Sequence of chain 5.A:
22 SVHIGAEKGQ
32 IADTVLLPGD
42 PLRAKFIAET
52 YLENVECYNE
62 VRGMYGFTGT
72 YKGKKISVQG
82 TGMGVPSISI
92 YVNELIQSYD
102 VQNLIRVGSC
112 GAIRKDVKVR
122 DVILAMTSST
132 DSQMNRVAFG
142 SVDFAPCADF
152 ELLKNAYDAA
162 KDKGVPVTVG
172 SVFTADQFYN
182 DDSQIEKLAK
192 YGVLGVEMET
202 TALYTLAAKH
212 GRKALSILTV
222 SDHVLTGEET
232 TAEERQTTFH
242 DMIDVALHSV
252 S

This small molecule binds to this protein.
Small molecule (SMILES): Nc1nc2c(nc(Br)n2[C@@H]2O[C@H](CO)[C@@H](O)[C@H]2O)c(=O)[nH]1

Sequence of chain 3.A:
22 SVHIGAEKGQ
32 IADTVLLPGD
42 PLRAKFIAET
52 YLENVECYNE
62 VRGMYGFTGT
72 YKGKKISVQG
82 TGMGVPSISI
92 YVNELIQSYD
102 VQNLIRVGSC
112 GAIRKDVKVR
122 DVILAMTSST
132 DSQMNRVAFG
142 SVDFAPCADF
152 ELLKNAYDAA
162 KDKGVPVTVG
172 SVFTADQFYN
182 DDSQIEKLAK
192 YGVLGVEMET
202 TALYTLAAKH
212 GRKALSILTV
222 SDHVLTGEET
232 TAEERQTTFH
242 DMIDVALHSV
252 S

Binding-site contacts:
Ligand atom N1 contacts residue VAL197 of chain 3.A at 3.8 Å.
Ligand atom O5' contacts residue HIS24 of chain 5.A at 3.0 Å (h-bond).
Ligand atom C2' contacts residue MET199 of chain 3.A at 3.6 Å (hydrophobic).
Ligand atom N2 contacts residue VAL197 of chain 3.A at 3.3 Å.
Ligand atom N3 contacts residue MET199 of chain 3.A at 3.8 Å.
Ligand atom N1 contacts residue PHE179 of chain 3.A at 3.8 Å.
Ligand atom C5' contacts residue HIS24 of chain 5.A at 3.6 Å.
Ligand atom O5' contacts residue PHE179 of chain 3.A at 3.4 Å.
Ligand atom BR contacts residue SER110 of chain 3.A at 2.9 Å.
Ligand atom C2 contacts residue VAL197 of chain 3.A at 3.8 Å (hydrophobic).
Ligand atom O6 contacts residue VAL225 of chain 3.A at 3.4 Å.
Ligand atom C3' contacts residue GLU200 of chain 3.A at 3.6 Å.
Ligand atom N3 contacts residue PHE179 of chain 3.A at 3.7 Å.
Ligand atom C5 contacts residue VAL197 of chain 3.A at 3.8 Å (hydrophobic).
Ligand atom O2' contacts residue GLU198 of chain 3.A at 3.3 Å.
Ligand atom C8 contacts residue SER222 of chain 3.A at 3.7 Å.
Ligand atom C5 contacts residue GLY112 of chain 3.A at 3.7 Å.
Ligand atom C6 contacts residue PHE179 of chain 3.A at 3.8 Å (hydrophobic).
Ligand atom C2 contacts residue PHE179 of chain 3.A at 3.7 Å (hydrophobic).
Ligand atom O6 contacts residue ASP223 of chain 3.A at 3.4 Å (salt-bridge).
Ligand atom C5' contacts residue PHE179 of chain 3.A at 3.8 Å (hydrophobic).
Ligand atom O2' contacts residue SER110 of chain 3.A at 3.8 Å.
Ligand atom C5 contacts residue PHE179 of chain 3.A at 3.8 Å (hydrophobic).
Ligand atom O2' contacts residue MET199 of chain 3.A at 3.1 Å (h-bond).
Ligand atom N7 contacts residue SER222 of chain 3.A at 3.1 Å (h-bond).
Ligand atom O2' contacts residue ARG107 of chain 3.A at 3.1 Å (salt-bridge).
Ligand atom O5' contacts residue ARG63 of chain 5.A at 3.8 Å.
Ligand atom BR contacts residue SER222 of chain 3.A at 3.5 Å.
Ligand atom O3' contacts residue GLU200 of chain 3.A at 2.5 Å (salt-bridge).
Ligand atom O6 contacts residue GLY112 of chain 3.A at 3.4 Å.
Ligand atom C4 contacts residue VAL197 of chain 3.A at 3.7 Å (hydrophobic).
Ligand atom C3' contacts residue MET199 of chain 3.A at 3.5 Å (hydrophobic).
Ligand atom N3 contacts residue VAL197 of chain 3.A at 3.7 Å.
Ligand atom C4 contacts residue PHE179 of chain 3.A at 3.7 Å (hydrophobic).
Ligand atom N7 contacts residue CYS111 of chain 3.A at 3.8 Å.
Ligand atom O2' contacts residue GLU200 of chain 3.A at 2.6 Å (salt-bridge).
Ligand atom C1' contacts residue SER110 of chain 3.A at 3.8 Å.
Ligand atom N7 contacts residue GLY112 of chain 3.A at 3.6 Å (h-bond).
Ligand atom C2' contacts residue GLU200 of chain 3.A at 3.8 Å.
Ligand atom C6 contacts residue GLY112 of chain 3.A at 3.8 Å.